Sequence of chain 1.B:
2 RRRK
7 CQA

The small molecule below binds the protein below.
Small molecule (SMILES): CN(CCS)C(=O)c1ccc(C=O)cc1

Binding-site contacts:
Ligand atom C11 contacts residue PRO172 of chain 1.A at 3.4 Å (hydrophobic).
Ligand atom C5 contacts residue CYS7 of chain 1.B at 3.5 Å (hydrophobic).
Ligand atom C3 contacts residue CYS7 of chain 1.B at 3.0 Å (hydrophobic).
Ligand atom S1 contacts residue LEU179 of chain 1.A at 4.4 Å.
Ligand atom C10 contacts residue LYS127 of chain 1.A at 2.8 Å.
Ligand atom S1 contacts residue ILE224 of chain 1.A at 3.9 Å.
Ligand atom C10 contacts residue GLY176 of chain 1.A at 4.2 Å.
Ligand atom C10 contacts residue CYS7 of chain 1.B at 3.5 Å (hydrophobic).
Ligand atom C7 contacts residue PHE124 of chain 1.A at 4.3 Å (hydrophobic).
Ligand atom N1 contacts residue CYS7 of chain 1.B at 4.2 Å.
Ligand atom C7 contacts residue LYS127 of chain 1.A at 3.7 Å.
Ligand atom C2 contacts residue GLN8 of chain 1.B at 3.9 Å.
Ligand atom C10 contacts residue PRO172 of chain 1.A at 3.5 Å (hydrophobic).
Ligand atom S1 contacts residue CYS7 of chain 1.B at 2.0 Å (h-bond).
Ligand atom O1 contacts residue ILE224 of chain 1.A at 3.5 Å.
Ligand atom N1 contacts residue ILE224 of chain 1.A at 4.2 Å.
Ligand atom C4 contacts residue CYS7 of chain 1.B at 4.3 Å (hydrophobic).
Ligand atom C11 contacts residue LYS127 of chain 1.A at 4.2 Å.
Ligand atom C8 contacts residue CYS7 of chain 1.B at 3.6 Å (hydrophobic).
Ligand atom C3 contacts residue ILE224 of chain 1.A at 4.2 Å (hydrophobic).
Ligand atom C5 contacts residue ILE224 of chain 1.A at 4.5 Å (hydrophobic).
Ligand atom C3 contacts residue LEU227 of chain 1.A at 3.8 Å (hydrophobic).
Ligand atom C6 contacts residue CYS7 of chain 1.B at 3.6 Å (hydrophobic).
Ligand atom C10 contacts residue ILE173 of chain 1.A at 3.9 Å (hydrophobic).
Ligand atom C1 contacts residue ILE224 of chain 1.A at 4.1 Å (hydrophobic).
Ligand atom C11 contacts residue GLY176 of chain 1.A at 4.5 Å.
Ligand atom C8 contacts residue LYS127 of chain 1.A at 2.5 Å.
Ligand atom O1 contacts residue PRO172 of chain 1.A at 3.9 Å.
Ligand atom C4 contacts residue ILE224 of chain 1.A at 3.8 Å (hydrophobic).
Ligand atom C9 contacts residue LYS127 of chain 1.A at 1.4 Å.
Ligand atom C2 contacts residue CYS7 of chain 1.B at 3.4 Å (hydrophobic).
Ligand atom C1 contacts residue LEU223 of chain 1.A at 3.7 Å (hydrophobic).
Ligand atom S1 contacts residue LEU227 of chain 1.A at 4.2 Å.
Ligand atom S1 contacts residue GLY176 of chain 1.A at 3.9 Å.
Ligand atom C9 contacts residue PHE124 of chain 1.A at 3.5 Å (hydrophobic).
Ligand atom C8 contacts residue PHE124 of chain 1.A at 4.1 Å (hydrophobic).
Ligand atom C11 contacts residue CYS7 of chain 1.B at 3.5 Å (hydrophobic).
Ligand atom C11 contacts residue ILE224 of chain 1.A at 4.0 Å (hydrophobic).
Ligand atom C7 contacts residue CYS7 of chain 1.B at 3.7 Å (hydrophobic).
Ligand atom C3 contacts residue GLN8 of chain 1.B at 3.7 Å.

Sequence of chain 1.A:
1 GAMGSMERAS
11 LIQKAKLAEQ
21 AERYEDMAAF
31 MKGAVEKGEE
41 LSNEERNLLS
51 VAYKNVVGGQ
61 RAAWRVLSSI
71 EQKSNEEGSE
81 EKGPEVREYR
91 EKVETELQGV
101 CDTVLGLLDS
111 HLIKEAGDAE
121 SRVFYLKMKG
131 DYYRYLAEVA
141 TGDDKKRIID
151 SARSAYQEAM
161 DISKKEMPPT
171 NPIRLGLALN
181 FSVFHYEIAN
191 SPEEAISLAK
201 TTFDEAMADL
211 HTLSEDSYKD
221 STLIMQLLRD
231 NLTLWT